Sequence of chain 2.A:
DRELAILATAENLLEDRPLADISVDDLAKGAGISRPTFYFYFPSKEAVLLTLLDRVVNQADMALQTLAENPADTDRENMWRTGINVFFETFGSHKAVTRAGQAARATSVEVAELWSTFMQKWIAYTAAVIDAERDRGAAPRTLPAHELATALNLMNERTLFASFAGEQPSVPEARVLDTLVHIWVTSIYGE

Binding-site contacts:
Ligand atom C4 contacts residue THR161 of chain 2.A at 3.9 Å.
Ligand atom O1 contacts residue ASN191 of chain 2.A at 3.4 Å (h-bond).
Ligand atom C9 contacts residue TRP115 of chain 2.A at 3.4 Å (hydrophobic).
Ligand atom C6 contacts residue TRP219 of chain 2.A at 3.9 Å (hydrophobic).
Ligand atom S1 contacts residue ASN188 of chain 2.A at 3.7 Å.
Ligand atom S2 contacts residue MET114 of chain 2.A at 3.6 Å.
Ligand atom C9 contacts residue TYR160 of chain 2.A at 3.5 Å (hydrophobic).
Ligand atom C3 contacts residue TRP219 of chain 2.A at 3.8 Å (hydrophobic).
Ligand atom O2 contacts residue ASN191 of chain 2.A at 3.0 Å (h-bond).
Ligand atom C11 contacts residue TRP115 of chain 2.A at 3.7 Å (hydrophobic).
Ligand atom C6 contacts residue THR161 of chain 2.A at 3.5 Å.
Ligand atom C11 contacts residue MET114 of chain 2.A at 3.6 Å (hydrophobic).
Ligand atom O4 contacts residue TRP115 of chain 2.A at 3.6 Å.
Ligand atom C2 contacts residue ILE119 of chain 2.A at 3.8 Å (hydrophobic).
Ligand atom C8 contacts residue TRP115 of chain 2.A at 3.7 Å (hydrophobic).
Ligand atom C12 contacts residue MET114 of chain 2.A at 3.6 Å (hydrophobic).
Ligand atom C1 contacts residue ASN188 of chain 2.A at 3.9 Å.
Ligand atom C5 contacts residue THR161 of chain 2.A at 3.1 Å.
Ligand atom O4 contacts residue MET114 of chain 2.A at 2.7 Å (h-bond).
Ligand atom O2 contacts residue PHE122 of chain 2.A at 3.5 Å.
Ligand atom C8 contacts residue TYR160 of chain 2.A at 3.6 Å (hydrophobic).
Ligand atom C1 contacts residue PHE122 of chain 2.A at 3.6 Å (hydrophobic).
Ligand atom S1 contacts residue ASN191 of chain 2.A at 3.7 Å.
Ligand atom N2 contacts residue TYR160 of chain 2.A at 3.1 Å (h-bond).
Ligand atom C6 contacts residue PHE122 of chain 2.A at 3.8 Å (hydrophobic).
Ligand atom C6 contacts residue ASN188 of chain 2.A at 3.3 Å.
Ligand atom C14 contacts residue MET114 of chain 2.A at 3.6 Å (hydrophobic).
Ligand atom C1 contacts residue TRP219 of chain 2.A at 3.6 Å (hydrophobic).
Ligand atom C3 contacts residue GLY118 of chain 2.A at 3.8 Å.
Ligand atom C2 contacts residue PHE122 of chain 2.A at 3.7 Å (hydrophobic).
Ligand atom C12 contacts residue TRP115 of chain 2.A at 3.6 Å (hydrophobic).
Ligand atom N1 contacts residue PHE122 of chain 2.A at 3.4 Å.
Ligand atom O4 contacts residue GLY118 of chain 2.A at 3.3 Å.
Ligand atom O1 contacts residue ASN188 of chain 2.A at 3.2 Å.
Ligand atom C2 contacts residue TRP219 of chain 2.A at 3.6 Å (hydrophobic).
Ligand atom O3 contacts residue LEU102 of chain 2.A at 3.8 Å.
Ligand atom C13 contacts residue MET114 of chain 2.A at 3.9 Å (hydrophobic).
Ligand atom N1 contacts residue ASN188 of chain 2.A at 3.5 Å (h-bond).
Ligand atom C3 contacts residue ILE119 of chain 2.A at 3.7 Å (hydrophobic).
Ligand atom O1 contacts residue TRP219 of chain 2.A at 3.4 Å.

The protein below binds the small molecule below.
Small molecule (SMILES): NS(=O)(=O)c1ccc(C#CCNS(=O)(=O)c2ccccc2)cc1